Binding-site contacts:
Ligand atom N4 contacts residue ASP93 of chain 1.A at 3.3 Å (salt-bridge).
Ligand atom N2 contacts residue ALA36 of chain 1.A at 3.5 Å.
Ligand atom C11 contacts residue ASP93 of chain 1.A at 4.0 Å.
Ligand atom C9 contacts residue ILE16 of chain 1.A at 3.9 Å (hydrophobic).
Ligand atom C5 contacts residue ILE148 of chain 1.A at 3.6 Å (hydrophobic).
Ligand atom C14 contacts residue LEU139 of chain 1.A at 3.8 Å (hydrophobic).
Ligand atom C1 contacts residue PRO158 of chain 1.A at 3.7 Å (hydrophobic).
Ligand atom C10 contacts residue LEU139 of chain 1.A at 3.9 Å (hydrophobic).
Ligand atom N1 contacts residue ILE148 of chain 1.A at 3.6 Å.
Ligand atom C7 contacts residue ALA36 of chain 1.A at 3.6 Å (hydrophobic).
Ligand atom C9 contacts residue LEU139 of chain 1.A at 3.3 Å (hydrophobic).
Ligand atom N2 contacts residue MET87 of chain 1.A at 3.6 Å.
Ligand atom C3 contacts residue VAL24 of chain 1.A at 3.8 Å (hydrophobic).
Ligand atom C7 contacts residue GLU88 of chain 1.A at 3.5 Å.
Ligand atom C15 contacts residue ILE92 of chain 1.A at 3.5 Å (hydrophobic).
Ligand atom N3 contacts residue ILE16 of chain 1.A at 4.0 Å.
Ligand atom C8 contacts residue CYS89 of chain 1.A at 3.8 Å (hydrophobic).
Ligand atom C8 contacts residue LEU139 of chain 1.A at 3.7 Å (hydrophobic).
Ligand atom C14 contacts residue CYS89 of chain 1.A at 3.3 Å (hydrophobic).
Ligand atom C14 contacts residue ASN91 of chain 1.A at 4.0 Å.
Ligand atom C1 contacts residue GLN157 of chain 1.A at 3.9 Å.
Ligand atom C1 contacts residue ILE16 of chain 1.A at 4.0 Å (hydrophobic).
Ligand atom C14 contacts residue ILE92 of chain 1.A at 4.0 Å (hydrophobic).
Ligand atom N3 contacts residue CYS89 of chain 1.A at 2.9 Å (h-bond).
Ligand atom C13 contacts residue ASN91 of chain 1.A at 3.5 Å.
Ligand atom N3 contacts residue LEU139 of chain 1.A at 3.0 Å.
Ligand atom C9 contacts residue CYS89 of chain 1.A at 3.6 Å (hydrophobic).
Ligand atom O1 contacts residue VAL24 of chain 1.A at 3.9 Å.
Ligand atom C12 contacts residue ILE92 of chain 1.A at 3.9 Å (hydrophobic).
Ligand atom C7 contacts residue LEU139 of chain 1.A at 3.9 Å (hydrophobic).
Ligand atom C7 contacts residue CYS89 of chain 1.A at 3.8 Å (hydrophobic).
Ligand atom C4 contacts residue ILE148 of chain 1.A at 4.0 Å (hydrophobic).
Ligand atom N4 contacts residue SER96 of chain 1.A at 3.9 Å.
Ligand atom N4 contacts residue ILE92 of chain 1.A at 2.9 Å.
Ligand atom C6 contacts residue GLU88 of chain 1.A at 3.7 Å.
Ligand atom N2 contacts residue GLU88 of chain 1.A at 2.9 Å (salt-bridge).
Ligand atom N1 contacts residue MET87 of chain 1.A at 3.6 Å (h-bond).
Ligand atom C4 contacts residue VAL24 of chain 1.A at 3.9 Å (hydrophobic).
Ligand atom C6 contacts residue ALA36 of chain 1.A at 3.7 Å (hydrophobic).
Ligand atom C13 contacts residue ILE92 of chain 1.A at 3.6 Å (hydrophobic).

Sequence of chain 1.A:
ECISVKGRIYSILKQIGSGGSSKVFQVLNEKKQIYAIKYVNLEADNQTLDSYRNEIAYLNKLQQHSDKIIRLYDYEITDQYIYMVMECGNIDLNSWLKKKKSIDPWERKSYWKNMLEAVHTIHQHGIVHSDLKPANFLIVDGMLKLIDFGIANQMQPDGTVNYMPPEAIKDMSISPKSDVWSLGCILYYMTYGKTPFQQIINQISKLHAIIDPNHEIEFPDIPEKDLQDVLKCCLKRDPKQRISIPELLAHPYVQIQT

This protein binds this small molecule.
Small molecule (SMILES): CCOc1nc(Nc2ccc(C(N)=O)cc2)cc(N)c1C#N